Binding-site contacts:
Ligand atom CAS contacts residue LEU756 of chain 1.A at 4.4 Å (hydrophobic).
Ligand atom CAO contacts residue LEU308 of chain 1.A at 3.6 Å (hydrophobic).
Ligand atom CAE contacts residue TRP311 of chain 1.A at 4.4 Å (hydrophobic).
Ligand atom CAC contacts residue ALA304 of chain 1.A at 3.4 Å (hydrophobic).
Ligand atom CAK contacts residue TRP311 of chain 1.A at 3.6 Å (hydrophobic).
Ligand atom CAX contacts residue ASN749 of chain 1.A at 4.1 Å.
Ligand atom CAL contacts residue ASN749 of chain 1.A at 3.5 Å.
Ligand atom CAB contacts residue ALA304 of chain 1.A at 4.0 Å (hydrophobic).
Ligand atom CAZ contacts residue TRP311 of chain 1.A at 4.0 Å (hydrophobic).
Ligand atom CAT contacts residue LEU753 of chain 1.A at 4.3 Å (hydrophobic).
Ligand atom CAV contacts residue ASN749 of chain 1.A at 3.5 Å.
Ligand atom CAS contacts residue SER752 of chain 1.A at 4.4 Å.
Ligand atom CAE contacts residue LEU308 of chain 1.A at 3.6 Å (hydrophobic).
Ligand atom CAD contacts residue ASN749 of chain 1.A at 3.4 Å.
Ligand atom CAY contacts residue ASN749 of chain 1.A at 3.8 Å.
Ligand atom CAC contacts residue ALA307 of chain 1.A at 4.4 Å (hydrophobic).
Ligand atom CAE contacts residue SER752 of chain 1.A at 4.3 Å.
Ligand atom OAW contacts residue ASN749 of chain 1.A at 4.0 Å.
Ligand atom CAJ contacts residue ALA304 of chain 1.A at 4.3 Å (hydrophobic).
Ligand atom CAQ contacts residue LEU308 of chain 1.A at 4.4 Å (hydrophobic).
Ligand atom OAF contacts residue ASN749 of chain 1.A at 3.9 Å.
Ligand atom CBB contacts residue LEU308 of chain 1.A at 3.9 Å (hydrophobic).
Ligand atom CBB contacts residue ALA304 of chain 1.A at 3.5 Å (hydrophobic).
Ligand atom CAA contacts residue ILE217 of chain 1.A at 3.6 Å (hydrophobic).
Ligand atom CAD contacts residue SER752 of chain 1.A at 3.6 Å.
Ligand atom CAO contacts residue ALA304 of chain 1.A at 3.8 Å (hydrophobic).
Ligand atom CAD contacts residue TRP311 of chain 1.A at 4.2 Å (hydrophobic).
Ligand atom CBD contacts residue TRP311 of chain 1.A at 3.8 Å (hydrophobic).
Ligand atom OAG contacts residue ASN749 of chain 1.A at 3.6 Å.
Ligand atom CAC contacts residue LEU756 of chain 1.A at 3.8 Å (hydrophobic).
Ligand atom CAU contacts residue LEU756 of chain 1.A at 3.8 Å (hydrophobic).
Ligand atom CAB contacts residue ILE217 of chain 1.A at 4.4 Å (hydrophobic).
Ligand atom CAN contacts residue ILE217 of chain 1.A at 4.0 Å (hydrophobic).
Ligand atom CAB contacts residue LEU301 of chain 1.A at 4.1 Å (hydrophobic).
Ligand atom CAZ contacts residue ASN749 of chain 1.A at 4.2 Å.
Ligand atom CAI contacts residue TRP311 of chain 1.A at 3.6 Å (hydrophobic).
Ligand atom CBA contacts residue ILE217 of chain 1.A at 4.2 Å (hydrophobic).
Ligand atom CAP contacts residue LEU308 of chain 1.A at 3.8 Å (hydrophobic).
Ligand atom CAE contacts residue ALA307 of chain 1.A at 3.4 Å (hydrophobic).
Ligand atom CAD contacts residue LEU753 of chain 1.A at 3.7 Å (hydrophobic).

The protein below binds the small molecule below.
Small molecule (SMILES): CC(C)CCC[C@@H](C)[C@H]1CC[C@H]2[C@@H]3CC=C4C[C@@H](OC(=O)CCC(=O)O)CC[C@]4(C)[C@H]3CC[C@]12C

Sequence of chain 1.A:
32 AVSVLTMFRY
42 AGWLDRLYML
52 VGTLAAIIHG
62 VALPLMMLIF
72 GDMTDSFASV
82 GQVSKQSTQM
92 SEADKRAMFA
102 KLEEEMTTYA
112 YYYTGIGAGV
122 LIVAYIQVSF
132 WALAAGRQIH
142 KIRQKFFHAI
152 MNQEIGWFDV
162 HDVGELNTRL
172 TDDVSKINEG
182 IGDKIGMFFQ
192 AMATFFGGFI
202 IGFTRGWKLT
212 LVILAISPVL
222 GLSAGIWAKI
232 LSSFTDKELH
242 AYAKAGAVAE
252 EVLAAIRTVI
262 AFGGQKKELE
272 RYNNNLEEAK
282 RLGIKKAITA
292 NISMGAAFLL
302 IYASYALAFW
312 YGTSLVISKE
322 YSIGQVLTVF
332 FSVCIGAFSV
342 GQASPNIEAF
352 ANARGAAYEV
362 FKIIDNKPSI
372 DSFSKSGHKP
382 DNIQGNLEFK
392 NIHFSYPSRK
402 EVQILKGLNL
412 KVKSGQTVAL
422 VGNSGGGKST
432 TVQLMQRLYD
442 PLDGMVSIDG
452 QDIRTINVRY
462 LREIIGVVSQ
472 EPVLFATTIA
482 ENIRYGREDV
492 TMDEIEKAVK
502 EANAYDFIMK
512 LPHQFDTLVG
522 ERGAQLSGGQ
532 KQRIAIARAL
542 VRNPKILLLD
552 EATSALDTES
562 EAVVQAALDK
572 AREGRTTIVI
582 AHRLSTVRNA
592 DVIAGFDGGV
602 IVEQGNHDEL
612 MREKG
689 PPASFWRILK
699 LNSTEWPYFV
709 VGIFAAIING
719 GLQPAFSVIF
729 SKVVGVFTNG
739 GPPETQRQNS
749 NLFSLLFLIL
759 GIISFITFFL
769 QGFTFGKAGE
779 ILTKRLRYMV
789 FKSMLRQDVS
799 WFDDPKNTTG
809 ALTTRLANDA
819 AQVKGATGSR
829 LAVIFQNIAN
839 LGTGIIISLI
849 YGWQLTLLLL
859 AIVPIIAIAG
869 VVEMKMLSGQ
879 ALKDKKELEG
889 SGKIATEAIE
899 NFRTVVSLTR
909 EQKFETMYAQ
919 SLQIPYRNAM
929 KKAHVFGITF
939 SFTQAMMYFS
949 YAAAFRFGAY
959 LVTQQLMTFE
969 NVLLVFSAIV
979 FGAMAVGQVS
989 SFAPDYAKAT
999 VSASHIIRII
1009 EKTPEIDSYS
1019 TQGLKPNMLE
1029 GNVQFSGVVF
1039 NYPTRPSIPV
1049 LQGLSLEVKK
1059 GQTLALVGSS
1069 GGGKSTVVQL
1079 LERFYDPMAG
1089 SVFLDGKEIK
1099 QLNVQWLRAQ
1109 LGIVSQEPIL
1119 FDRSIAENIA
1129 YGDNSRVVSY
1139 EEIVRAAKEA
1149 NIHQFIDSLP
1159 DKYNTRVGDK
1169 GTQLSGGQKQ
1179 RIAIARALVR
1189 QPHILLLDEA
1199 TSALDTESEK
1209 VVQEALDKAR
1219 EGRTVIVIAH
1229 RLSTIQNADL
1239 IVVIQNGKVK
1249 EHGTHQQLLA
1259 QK